A small-molecule ligand and the protein it binds are described below.
Small molecule (SMILES): CC(=O)N[C@H]1[C@H](O[C@H]2[C@H](O)[C@@H](NC(C)=O)CO[C@@H]2CO)O[C@H](CO)[C@@H](O)[C@@H]1O

Sequence of chain 1.D:
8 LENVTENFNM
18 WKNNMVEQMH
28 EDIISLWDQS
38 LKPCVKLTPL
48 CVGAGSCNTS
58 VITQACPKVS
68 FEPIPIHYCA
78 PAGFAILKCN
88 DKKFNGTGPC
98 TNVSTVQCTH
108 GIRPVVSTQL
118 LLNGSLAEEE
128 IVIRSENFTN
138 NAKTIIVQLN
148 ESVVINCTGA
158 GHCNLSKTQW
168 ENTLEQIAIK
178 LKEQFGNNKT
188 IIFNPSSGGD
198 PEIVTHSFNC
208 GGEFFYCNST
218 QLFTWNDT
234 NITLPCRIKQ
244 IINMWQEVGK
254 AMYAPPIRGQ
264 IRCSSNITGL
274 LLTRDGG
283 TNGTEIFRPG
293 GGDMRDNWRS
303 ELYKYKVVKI

Binding-site contacts:
Ligand atom C1 contacts residue ASN269 of chain 1.D at 1.4 Å.
Ligand atom C5 contacts residue ASN269 of chain 1.D at 3.6 Å.
Ligand atom N2 contacts residue ASN269 of chain 1.D at 2.7 Å (h-bond).
Ligand atom C8 contacts residue SER267 of chain 1.D at 3.5 Å.
Ligand atom C7 contacts residue SER267 of chain 1.D at 4.3 Å.
Ligand atom C7 contacts residue ASN269 of chain 1.D at 3.3 Å.
Ligand atom C8 contacts residue ASN269 of chain 1.D at 4.4 Å.
Ligand atom O7 contacts residue ASN269 of chain 1.D at 3.6 Å (h-bond).
Ligand atom C8 contacts residue NAG2 of chain 1.E at 3.1 Å.
Ligand atom O7 contacts residue NAG1 of chain 1.E at 3.7 Å.
Ligand atom C7 contacts residue NAG1 of chain 1.E at 4.3 Å.
Ligand atom C3 contacts residue ASN269 of chain 1.D at 3.6 Å.
Ligand atom C2 contacts residue ASN269 of chain 1.D at 2.2 Å.
Ligand atom C8 contacts residue NAG1 of chain 1.E at 4.0 Å.
Ligand atom O5 contacts residue ASN269 of chain 1.D at 2.4 Å (h-bond).
Ligand atom C4 contacts residue ASN269 of chain 1.D at 4.1 Å.
Ligand atom C7 contacts residue NAG2 of chain 1.E at 4.3 Å.
Ligand atom C8 contacts residue MAN8 of chain 1.E at 4.3 Å.